This protein binds this small molecule.
Small molecule (SMILES): Nc1ncnc2c1ncn2[C@@H]1O[C@H](CO[P](=O)(O)O[P](=O)(O)NP(=O)(O)O)[C@@H](O)[C@H]1O

Sequence of chain 1.D:
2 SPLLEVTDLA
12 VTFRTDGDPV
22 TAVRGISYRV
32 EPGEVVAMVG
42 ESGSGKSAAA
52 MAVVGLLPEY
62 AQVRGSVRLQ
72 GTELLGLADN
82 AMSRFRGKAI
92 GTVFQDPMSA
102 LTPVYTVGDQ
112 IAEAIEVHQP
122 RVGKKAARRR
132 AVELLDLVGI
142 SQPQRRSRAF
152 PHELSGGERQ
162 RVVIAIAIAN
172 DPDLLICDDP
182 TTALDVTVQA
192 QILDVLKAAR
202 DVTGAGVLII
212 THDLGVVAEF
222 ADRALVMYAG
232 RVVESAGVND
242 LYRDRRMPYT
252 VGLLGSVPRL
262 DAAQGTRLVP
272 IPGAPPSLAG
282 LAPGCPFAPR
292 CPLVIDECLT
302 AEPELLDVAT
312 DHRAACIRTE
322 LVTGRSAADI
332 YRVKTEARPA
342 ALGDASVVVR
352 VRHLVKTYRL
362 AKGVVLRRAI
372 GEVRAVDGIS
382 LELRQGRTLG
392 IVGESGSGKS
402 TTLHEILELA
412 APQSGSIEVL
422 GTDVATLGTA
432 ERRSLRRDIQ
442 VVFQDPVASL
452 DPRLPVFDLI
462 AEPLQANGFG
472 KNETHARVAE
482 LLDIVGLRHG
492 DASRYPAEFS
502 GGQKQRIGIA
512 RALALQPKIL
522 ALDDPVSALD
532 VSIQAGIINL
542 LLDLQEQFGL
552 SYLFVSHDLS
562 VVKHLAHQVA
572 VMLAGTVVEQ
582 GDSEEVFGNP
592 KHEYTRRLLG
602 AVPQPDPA

Binding-site contacts:
Ligand atom O1B contacts residue GLU42 of chain 1.D at 3.5 Å (salt-bridge).
Ligand atom O1B contacts residue SER45 of chain 1.D at 2.6 Å (h-bond).
Ligand atom O2A contacts residue MG1 of chain 1.I at 3.5 Å.
Ligand atom O2G contacts residue MG1 of chain 1.I at 2.7 Å.
Ligand atom C2 contacts residue PHE14 of chain 1.D at 3.6 Å (hydrophobic).
Ligand atom O2B contacts residue MG1 of chain 1.I at 3.3 Å.
Ligand atom N6 contacts residue PHE14 of chain 1.D at 3.7 Å.
Ligand atom O1B contacts residue GLY46 of chain 1.D at 3.1 Å (h-bond).
Ligand atom C8 contacts residue PHE14 of chain 1.D at 3.5 Å (hydrophobic).
Ligand atom N9 contacts residue PHE14 of chain 1.D at 3.6 Å.
Ligand atom O2G contacts residue GLN96 of chain 1.D at 2.8 Å (h-bond).
Ligand atom C6 contacts residue PHE14 of chain 1.D at 3.6 Å (hydrophobic).
Ligand atom N1 contacts residue TYR61 of chain 1.D at 2.9 Å (h-bond).
Ligand atom N3B contacts residue MG1 of chain 1.I at 3.4 Å.
Ligand atom O3' contacts residue VAL21 of chain 1.D at 3.5 Å.
Ligand atom O3A contacts residue GLY46 of chain 1.D at 3.2 Å (h-bond).
Ligand atom N3 contacts residue VAL21 of chain 1.D at 3.6 Å.
Ligand atom O1B contacts residue GLY44 of chain 1.D at 3.4 Å (h-bond).
Ligand atom C5' contacts residue GLY44 of chain 1.D at 3.3 Å.
Ligand atom PG contacts residue MG1 of chain 1.I at 3.5 Å.
Ligand atom O2B contacts residue LYS47 of chain 1.D at 2.9 Å (salt-bridge).
Ligand atom N6 contacts residue TYR61 of chain 1.D at 2.6 Å (h-bond).
Ligand atom O2B contacts residue SER48 of chain 1.D at 2.8 Å (h-bond).
Ligand atom PB contacts residue LYS47 of chain 1.D at 3.6 Å.
Ligand atom O3A contacts residue GLY44 of chain 1.D at 3.6 Å.
Ligand atom O1B contacts residue LYS47 of chain 1.D at 2.7 Å (salt-bridge).
Ligand atom C5 contacts residue PHE14 of chain 1.D at 3.5 Å (hydrophobic).
Ligand atom N3B contacts residue GLY44 of chain 1.D at 3.5 Å (h-bond).
Ligand atom C6 contacts residue TYR61 of chain 1.D at 3.2 Å (hydrophobic).
Ligand atom C4 contacts residue PHE14 of chain 1.D at 3.4 Å (hydrophobic).
Ligand atom O1A contacts residue ALA49 of chain 1.D at 3.1 Å (h-bond).
Ligand atom C5' contacts residue GLY46 of chain 1.D at 3.5 Å.
Ligand atom N3 contacts residue PHE14 of chain 1.D at 3.6 Å.
Ligand atom N7 contacts residue PHE14 of chain 1.D at 3.4 Å.
Ligand atom O4' contacts residue ALA23 of chain 1.D at 3.2 Å.
Ligand atom O3G contacts residue SER43 of chain 1.D at 3.0 Å (h-bond).
Ligand atom O1G contacts residue GLU42 of chain 1.D at 3.2 Å (salt-bridge).
Ligand atom PB contacts residue GLY46 of chain 1.D at 3.7 Å.
Ligand atom O1G contacts residue LYS47 of chain 1.D at 2.8 Å (salt-bridge).
Ligand atom O1G contacts residue SER43 of chain 1.D at 3.4 Å.